Sequence of chain 1.B:
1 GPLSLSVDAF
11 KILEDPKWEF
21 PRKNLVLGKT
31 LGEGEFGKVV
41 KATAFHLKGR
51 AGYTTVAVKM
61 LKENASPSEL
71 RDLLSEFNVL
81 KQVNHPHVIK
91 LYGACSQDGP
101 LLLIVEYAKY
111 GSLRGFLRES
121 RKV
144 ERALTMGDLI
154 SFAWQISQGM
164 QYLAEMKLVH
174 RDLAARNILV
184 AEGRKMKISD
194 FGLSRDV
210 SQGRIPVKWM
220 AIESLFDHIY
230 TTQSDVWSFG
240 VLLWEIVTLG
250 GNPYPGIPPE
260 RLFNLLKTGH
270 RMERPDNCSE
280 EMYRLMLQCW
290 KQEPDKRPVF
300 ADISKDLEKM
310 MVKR

Binding-site contacts:
Ligand atom C37 contacts residue THR30 of chain 1.B at 3.6 Å.
Ligand atom C20 contacts residue LEU31 of chain 1.B at 3.5 Å (hydrophobic).
Ligand atom C20 contacts residue GLY111 of chain 1.B at 3.7 Å.
Ligand atom C19 contacts residue GLY111 of chain 1.B at 3.6 Å.
Ligand atom C5 contacts residue GLU106 of chain 1.B at 3.7 Å.
Ligand atom N9 contacts residue ALA57 of chain 1.B at 3.4 Å.
Ligand atom O26 contacts residue SER192 of chain 1.B at 2.8 Å (h-bond).
Ligand atom C21 contacts residue SER192 of chain 1.B at 2.9 Å.
Ligand atom N9 contacts residue GLU106 of chain 1.B at 2.8 Å (salt-bridge).
Ligand atom C19 contacts residue ALA108 of chain 1.B at 3.3 Å (hydrophobic).
Ligand atom O26 contacts residue ASP193 of chain 1.B at 3.2 Å (salt-bridge).
Ligand atom C23 contacts residue GLY111 of chain 1.B at 3.6 Å.
Ligand atom C13 contacts residue LEU182 of chain 1.B at 3.6 Å (hydrophobic).
Ligand atom O25 contacts residue LYS59 of chain 1.B at 3.7 Å.
Ligand atom C28 contacts residue LEU80 of chain 1.B at 3.5 Å (hydrophobic).
Ligand atom C2 contacts residue LEU182 of chain 1.B at 3.5 Å (hydrophobic).
Ligand atom C24 contacts residue LEU31 of chain 1.B at 3.5 Å (hydrophobic).
Ligand atom C11 contacts residue LEU182 of chain 1.B at 3.5 Å (hydrophobic).
Ligand atom C16 contacts residue SER192 of chain 1.B at 3.1 Å.
Ligand atom C40 contacts residue THR30 of chain 1.B at 3.3 Å.
Ligand atom O10 contacts residue ALA108 of chain 1.B at 2.8 Å (h-bond).
Ligand atom O26 contacts residue GLU76 of chain 1.B at 3.5 Å (salt-bridge).
Ligand atom O10 contacts residue TYR107 of chain 1.B at 3.4 Å.
Ligand atom C18 contacts residue GLY32 of chain 1.B at 3.6 Å.
Ligand atom C28 contacts residue GLU76 of chain 1.B at 3.5 Å.
Ligand atom C21 contacts residue LYS59 of chain 1.B at 3.4 Å.
Ligand atom C11 contacts residue VAL105 of chain 1.B at 3.6 Å (hydrophobic).
Ligand atom C15 contacts residue GLY111 of chain 1.B at 3.5 Å.
Ligand atom C31 contacts residue TYR110 of chain 1.B at 3.5 Å (hydrophobic).
Ligand atom C28 contacts residue ILE89 of chain 1.B at 3.6 Å (hydrophobic).
Ligand atom O26 contacts residue LYS59 of chain 1.B at 2.8 Å (salt-bridge).
Ligand atom O25 contacts residue ILE89 of chain 1.B at 3.5 Å.
Ligand atom C5 contacts residue LEU182 of chain 1.B at 3.3 Å (hydrophobic).
Ligand atom C23 contacts residue LYS109 of chain 1.B at 3.3 Å.
Ligand atom C28 contacts residue VAL105 of chain 1.B at 3.7 Å (hydrophobic).
Ligand atom O25 contacts residue VAL105 of chain 1.B at 3.7 Å.
Ligand atom C12 contacts residue SER192 of chain 1.B at 3.3 Å.
Ligand atom C14 contacts residue VAL39 of chain 1.B at 3.6 Å (hydrophobic).
Ligand atom C4 contacts residue ALA108 of chain 1.B at 3.6 Å (hydrophobic).
Ligand atom C4 contacts residue ALA57 of chain 1.B at 3.6 Å (hydrophobic).

This protein binds this small molecule.
Small molecule (SMILES): COC(=O)c1ccc2c(c1)NC(=O)/C2=C(\Nc1ccc(N(C)C(=O)CN2CCN(C)CC2)cc1)c1ccccc1